A small-molecule ligand and the protein it binds are described below.
Small molecule (SMILES): O=C1/C(=C/c2cccc([N+](=O)[O-])c2O)SC(=S)N1Cc1ccccc1

Binding-site contacts:
Ligand atom OAD contacts residue TYR219 of chain 1.B at 3.6 Å (h-bond).
Ligand atom CAU contacts residue PHE334 of chain 1.B at 4.2 Å (hydrophobic).
Ligand atom SAE contacts residue PHE111 of chain 1.B at 3.6 Å.
Ligand atom CAJ contacts residue GLU105 of chain 1.B at 4.3 Å.
Ligand atom NAY contacts residue TYR219 of chain 1.B at 4.3 Å.
Ligand atom CAU contacts residue PHE111 of chain 1.B at 4.3 Å (hydrophobic).
Ligand atom CAG contacts residue ASP233 of chain 1.B at 3.6 Å.
Ligand atom OAA contacts residue PHE334 of chain 1.B at 3.7 Å.
Ligand atom OAB contacts residue GLY207 of chain 1.B at 4.2 Å.
Ligand atom CAL contacts residue PHE111 of chain 1.B at 3.8 Å (hydrophobic).
Ligand atom CAI contacts residue ASP417 of chain 1.B at 4.4 Å.
Ligand atom CAL contacts residue PHE234 of chain 1.B at 3.7 Å (hydrophobic).
Ligand atom CAS contacts residue PHE234 of chain 1.B at 4.2 Å (hydrophobic).
Ligand atom CAH contacts residue ASP233 of chain 1.B at 3.3 Å.
Ligand atom CAI contacts residue PHE234 of chain 1.B at 4.5 Å (hydrophobic).
Ligand atom OAC contacts residue PHE113 of chain 1.B at 4.1 Å.
Ligand atom OAC contacts residue TYR219 of chain 1.B at 4.3 Å.
Ligand atom CAV contacts residue PHE111 of chain 1.B at 3.5 Å (hydrophobic).
Ligand atom CAO contacts residue PHE234 of chain 1.B at 3.6 Å (hydrophobic).
Ligand atom CAO contacts residue PHE111 of chain 1.B at 4.0 Å (hydrophobic).
Ligand atom SAP contacts residue PHE111 of chain 1.B at 4.3 Å.
Ligand atom CAL contacts residue ASP233 of chain 1.B at 4.3 Å.
Ligand atom CAQ contacts residue PHE113 of chain 1.B at 4.4 Å (hydrophobic).
Ligand atom NAX contacts residue PHE111 of chain 1.B at 3.7 Å.
Ligand atom CAS contacts residue PHE111 of chain 1.B at 4.4 Å (hydrophobic).
Ligand atom CAM contacts residue ASP417 of chain 1.B at 4.5 Å.
Ligand atom CAH contacts residue PHE234 of chain 1.B at 4.0 Å (hydrophobic).
Ligand atom CAG contacts residue PHE234 of chain 1.B at 4.3 Å (hydrophobic).

Sequence of chain 1.B:
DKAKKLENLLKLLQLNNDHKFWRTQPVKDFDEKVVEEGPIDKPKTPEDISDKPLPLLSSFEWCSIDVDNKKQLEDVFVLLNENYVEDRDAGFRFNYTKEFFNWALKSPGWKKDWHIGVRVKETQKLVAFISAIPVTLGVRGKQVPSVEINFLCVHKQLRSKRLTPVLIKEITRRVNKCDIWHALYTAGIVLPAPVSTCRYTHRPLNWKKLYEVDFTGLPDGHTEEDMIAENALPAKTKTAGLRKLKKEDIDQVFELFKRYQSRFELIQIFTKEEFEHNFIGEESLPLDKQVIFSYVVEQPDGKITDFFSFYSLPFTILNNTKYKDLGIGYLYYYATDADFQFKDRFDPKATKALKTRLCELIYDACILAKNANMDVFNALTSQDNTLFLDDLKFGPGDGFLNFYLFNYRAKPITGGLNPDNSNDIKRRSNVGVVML